Sequence of chain 1.B:
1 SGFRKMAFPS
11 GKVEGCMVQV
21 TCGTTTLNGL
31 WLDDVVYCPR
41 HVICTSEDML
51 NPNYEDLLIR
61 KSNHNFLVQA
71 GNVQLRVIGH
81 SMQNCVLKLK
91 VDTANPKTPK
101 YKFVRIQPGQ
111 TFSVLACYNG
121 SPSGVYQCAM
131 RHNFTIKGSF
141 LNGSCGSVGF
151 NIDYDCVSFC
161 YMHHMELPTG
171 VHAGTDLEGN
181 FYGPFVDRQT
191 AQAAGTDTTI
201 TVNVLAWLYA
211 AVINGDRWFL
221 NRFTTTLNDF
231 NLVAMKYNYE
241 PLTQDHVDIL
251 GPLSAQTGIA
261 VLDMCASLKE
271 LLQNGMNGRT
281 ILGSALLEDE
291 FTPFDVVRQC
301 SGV

The protein below binds the small molecule below.
Small molecule (SMILES): [H]/N=C/[C@H](C[C@@H]1CCNC1=O)NC(=O)[C@@H]1[C@@H]2[C@H](CN1C(=O)[C@@H](NC(=O)C(F)(F)F)C(C)(C)C)C2(C)C

Sequence of chain 1.A:
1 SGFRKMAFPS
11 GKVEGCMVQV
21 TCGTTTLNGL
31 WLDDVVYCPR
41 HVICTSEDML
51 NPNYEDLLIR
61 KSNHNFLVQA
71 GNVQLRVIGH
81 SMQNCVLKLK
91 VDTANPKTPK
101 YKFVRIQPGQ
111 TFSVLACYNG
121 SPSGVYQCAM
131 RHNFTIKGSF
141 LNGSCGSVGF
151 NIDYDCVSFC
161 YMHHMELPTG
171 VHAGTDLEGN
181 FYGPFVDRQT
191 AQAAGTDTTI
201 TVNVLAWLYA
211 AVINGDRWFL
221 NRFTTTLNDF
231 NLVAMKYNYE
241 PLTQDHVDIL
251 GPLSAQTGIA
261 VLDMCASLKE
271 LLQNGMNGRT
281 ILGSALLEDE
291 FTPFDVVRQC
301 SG

Binding-site contacts:
Ligand atom C22 contacts residue GLU166 of chain 1.A at 3.4 Å.
Ligand atom O3 contacts residue MET165 of chain 1.A at 3.2 Å.
Ligand atom F3 contacts residue PRO168 of chain 1.A at 3.3 Å.
Ligand atom C9 contacts residue HIS164 of chain 1.A at 3.3 Å.
Ligand atom C20 contacts residue HIS41 of chain 1.A at 3.5 Å.
Ligand atom F2 contacts residue THR190 of chain 1.A at 2.9 Å.
Ligand atom C8 contacts residue GLU166 of chain 1.A at 3.6 Å.
Ligand atom C1 contacts residue HIS164 of chain 1.A at 3.6 Å.
Ligand atom F3 contacts residue LEU167 of chain 1.A at 3.6 Å.
Ligand atom N1 contacts residue CYS145 of chain 1.A at 3.0 Å (h-bond).
Ligand atom O1 contacts residue GLU166 of chain 1.A at 3.5 Å.
Ligand atom O3 contacts residue GLU166 of chain 1.A at 2.9 Å (salt-bridge).
Ligand atom C21 contacts residue GLU166 of chain 1.A at 3.6 Å.
Ligand atom N1 contacts residue HIS164 of chain 1.A at 2.8 Å (h-bond).
Ligand atom C3 contacts residue CYS145 of chain 1.A at 1.8 Å (hydrophobic).
Ligand atom C2 contacts residue CYS145 of chain 1.A at 2.8 Å (hydrophobic).
Ligand atom F3 contacts residue GLU166 of chain 1.A at 3.2 Å.
Ligand atom C7 contacts residue ASN142 of chain 1.A at 3.6 Å.
Ligand atom N5 contacts residue SER144 of chain 1.A at 3.6 Å.
Ligand atom O4 contacts residue GLN189 of chain 1.A at 3.3 Å.
Ligand atom F1 contacts residue MET165 of chain 1.A at 2.8 Å.
Ligand atom N4 contacts residue GLU166 of chain 1.A at 2.8 Å (salt-bridge).
Ligand atom C23 contacts residue GLU166 of chain 1.A at 3.4 Å.
Ligand atom C20 contacts residue MET49 of chain 1.A at 3.7 Å (hydrophobic).
Ligand atom N5 contacts residue CYS145 of chain 1.A at 2.6 Å (h-bond).
Ligand atom C10 contacts residue GLN189 of chain 1.A at 3.7 Å.
Ligand atom F1 contacts residue GLU166 of chain 1.A at 2.8 Å.
Ligand atom N2 contacts residue PHE140 of chain 1.A at 3.4 Å (h-bond).
Ligand atom C22 contacts residue MET165 of chain 1.A at 3.7 Å (hydrophobic).
Ligand atom O1 contacts residue HIS172 of chain 1.A at 3.7 Å.
Ligand atom N5 contacts residue GLY143 of chain 1.A at 3.6 Å (h-bond).
Ligand atom O1 contacts residue HIS163 of chain 1.A at 2.8 Å (h-bond).
Ligand atom C6 contacts residue ASN142 of chain 1.A at 3.4 Å.
Ligand atom F2 contacts residue MET165 of chain 1.A at 3.4 Å.
Ligand atom C19 contacts residue ARG188 of chain 1.A at 3.7 Å.
Ligand atom F1 contacts residue LEU167 of chain 1.A at 3.6 Å.
Ligand atom N2 contacts residue GLU166 of chain 1.A at 3.1 Å (salt-bridge).
Ligand atom C4 contacts residue CYS145 of chain 1.A at 3.4 Å (hydrophobic).
Ligand atom O1 contacts residue PHE140 of chain 1.A at 3.5 Å.
Ligand atom F2 contacts residue GLN192 of chain 1.A at 3.2 Å.